The small molecule below binds the protein below.
Small molecule (SMILES): Cc1cn([C@H]2C[C@H](O[P](=O)(O)OC[C@H]3O[C@@H](n4ccc(N)nc4=O)C[C@@H]3O[P](=O)(O)OC[C@H]3O[C@@H](n4cnc5c(=O)nc(N)[nH]c54)C[C@@H]3O)[C@@H](CO[P](=O)(O)O[C@H]3C[C@H](n4cnc5c(N)ncnc54)O[C@@H]3CO[P](=O)(O)O[C@H]3C[C@H](n4ccc(N)nc4=O)O[C@@H]3CO[P](=O)(O)O[C@H]3CCO[C@@H]3COP(=O)(O)O)O2)c(=O)[nH]c1=O

Sequence of chain 1.B:
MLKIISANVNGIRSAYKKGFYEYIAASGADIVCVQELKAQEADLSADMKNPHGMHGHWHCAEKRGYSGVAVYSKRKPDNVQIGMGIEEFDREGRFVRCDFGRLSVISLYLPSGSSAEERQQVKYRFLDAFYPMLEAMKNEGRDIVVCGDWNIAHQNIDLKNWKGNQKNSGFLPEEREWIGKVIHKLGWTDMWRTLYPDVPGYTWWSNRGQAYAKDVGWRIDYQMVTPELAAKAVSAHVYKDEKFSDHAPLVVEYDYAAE

Binding-site contacts:
Ligand atom C4' contacts residue ALA211 of chain 1.B at 3.8 Å (hydrophobic).
Ligand atom OP3 contacts residue ASN151 of chain 1.B at 3.4 Å (h-bond).
Ligand atom OP1 contacts residue DC5 of chain 1.I at 2.5 Å (h-bond).
Ligand atom OP1 contacts residue GLY209 of chain 1.B at 3.8 Å.
Ligand atom C5' contacts residue TRP204 of chain 1.B at 3.3 Å (hydrophobic).
Ligand atom C4' contacts residue ARG208 of chain 1.B at 3.7 Å.
Ligand atom C6 contacts residue ASN168 of chain 1.B at 3.0 Å.
Ligand atom O2 contacts residue ARG208 of chain 1.B at 3.3 Å (salt-bridge).
Ligand atom O4' contacts residue ASN151 of chain 1.B at 3.2 Å (h-bond).
Ligand atom C1' contacts residue ARG208 of chain 1.B at 3.3 Å.
Ligand atom C5' contacts residue ALA211 of chain 1.B at 3.7 Å (hydrophobic).
Ligand atom P contacts residue DC5 of chain 1.I at 2.9 Å.
Ligand atom C4' contacts residue ASN151 of chain 1.B at 3.6 Å.
Ligand atom N1 contacts residue ASN168 of chain 1.B at 3.8 Å.
Ligand atom O4' contacts residue ARG208 of chain 1.B at 2.9 Å (salt-bridge).
Ligand atom N1 contacts residue ARG208 of chain 1.B at 3.6 Å.
Ligand atom C1' contacts residue SER169 of chain 1.B at 3.6 Å.
Ligand atom OP1 contacts residue GLN210 of chain 1.B at 2.8 Å (h-bond).
Ligand atom OP1 contacts residue TRP218 of chain 1.B at 2.7 Å (h-bond).
Ligand atom C5 contacts residue ASN168 of chain 1.B at 3.5 Å.
Ligand atom P contacts residue LYS214 of chain 1.B at 3.7 Å.
Ligand atom C2' contacts residue ASN168 of chain 1.B at 3.4 Å.
Ligand atom C4' contacts residue SER112 of chain 1.B at 3.7 Å.
Ligand atom OP1 contacts residue SER114 of chain 1.B at 3.3 Å.
Ligand atom OP3 contacts residue SER112 of chain 1.B at 3.2 Å.
Ligand atom OP2 contacts residue HIS247 of chain 1.B at 3.1 Å.
Ligand atom OP3 contacts residue DC5 of chain 1.I at 2.2 Å (h-bond).
Ligand atom OP2 contacts residue ASP149 of chain 1.B at 3.7 Å.
Ligand atom C5' contacts residue VAL216 of chain 1.B at 3.2 Å (hydrophobic).
Ligand atom C3' contacts residue ASN165 of chain 1.B at 3.8 Å.
Ligand atom C2' contacts residue ASN165 of chain 1.B at 3.4 Å.
Ligand atom OP1 contacts residue ASN165 of chain 1.B at 3.8 Å.
Ligand atom OP2 contacts residue LYS214 of chain 1.B at 3.0 Å.
Ligand atom O3' contacts residue SER114 of chain 1.B at 3.3 Å (h-bond).
Ligand atom O4' contacts residue SER112 of chain 1.B at 3.5 Å (h-bond).
Ligand atom C5' contacts residue ASN151 of chain 1.B at 2.9 Å.
Ligand atom C1' contacts residue ASN151 of chain 1.B at 3.7 Å.
Ligand atom OP2 contacts residue TRP204 of chain 1.B at 3.7 Å.
Ligand atom C2 contacts residue ARG208 of chain 1.B at 3.6 Å.
Ligand atom OP1 contacts residue LYS214 of chain 1.B at 3.5 Å.